A protein and the small-molecule ligand that binds it are described below.
Small molecule (SMILES): CC(=O)N[C@H]1[C@H](O[C@H]2[C@H](O)[C@@H](NC(C)=O)CO[C@@H]2CO)O[C@H](CO)[C@@H](O[C@@H]2O[C@H](CO[C@H]3O[C@H](CO)[C@@H](O)[C@H](O)[C@@H]3O[C@@H]3O[C@H](CO)[C@@H](O)[C@H](O)[C@H]3NC(C)=O)[C@@H](O)[C@H](O[C@H]3O[C@H](CO)[C@@H](O)[C@H](O)[C@@H]3O)[C@@H]2O)[C@@H]1O

Sequence of chain 1.B:
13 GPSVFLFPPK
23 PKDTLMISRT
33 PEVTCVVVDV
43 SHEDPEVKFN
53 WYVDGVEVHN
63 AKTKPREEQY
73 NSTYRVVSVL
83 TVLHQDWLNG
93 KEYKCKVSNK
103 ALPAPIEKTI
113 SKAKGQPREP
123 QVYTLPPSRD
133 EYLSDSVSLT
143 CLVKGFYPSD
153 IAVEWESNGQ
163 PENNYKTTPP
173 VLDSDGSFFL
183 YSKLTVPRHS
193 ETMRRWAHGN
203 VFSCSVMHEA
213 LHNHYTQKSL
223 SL

Binding-site contacts:
Ligand atom C1 contacts residue PHE19 of chain 1.B at 3.4 Å (hydrophobic).
Ligand atom O2 contacts residue PHE19 of chain 1.B at 3.7 Å.
Ligand atom N2 contacts residue ASN73 of chain 1.B at 2.9 Å (h-bond).
Ligand atom O6 contacts residue MAN4 of chain 1.C at 2.8 Å (h-bond).
Ligand atom N2 contacts residue ASP41 of chain 1.B at 2.7 Å (salt-bridge).
Ligand atom C1 contacts residue ASN73 of chain 1.B at 1.4 Å.
Ligand atom C2 contacts residue ASN73 of chain 1.B at 2.5 Å.
Ligand atom C4 contacts residue VAL40 of chain 1.B at 3.6 Å (hydrophobic).
Ligand atom O5 contacts residue ASN73 of chain 1.B at 2.4 Å (h-bond).
Ligand atom O3 contacts residue VAL40 of chain 1.B at 3.2 Å.
Ligand atom O7 contacts residue ARG77 of chain 1.B at 3.5 Å (salt-bridge).
Ligand atom C1 contacts residue PHE17 of chain 1.B at 3.6 Å (hydrophobic).
Ligand atom C6 contacts residue PHE19 of chain 1.B at 3.7 Å (hydrophobic).
Ligand atom O4 contacts residue VAL40 of chain 1.B at 2.9 Å.
Ligand atom C5 contacts residue ASN73 of chain 1.B at 3.7 Å.
Ligand atom C3 contacts residue PHE17 of chain 1.B at 3.5 Å (hydrophobic).
Ligand atom O5 contacts residue VAL40 of chain 1.B at 3.5 Å.
Ligand atom O3 contacts residue LYS22 of chain 1.B at 3.6 Å.
Ligand atom C8 contacts residue ARG77 of chain 1.B at 3.6 Å.
Ligand atom O7 contacts residue VAL38 of chain 1.B at 3.6 Å.
Ligand atom C2 contacts residue ASP41 of chain 1.B at 3.7 Å.
Ligand atom C6 contacts residue MAN4 of chain 1.C at 2.9 Å.
Ligand atom C2 contacts residue PHE19 of chain 1.B at 3.3 Å (hydrophobic).
Ligand atom C3 contacts residue ASP41 of chain 1.B at 3.5 Å.
Ligand atom O6 contacts residue BMA3 of chain 1.C at 3.5 Å (h-bond).
Ligand atom O2 contacts residue MAN4 of chain 1.C at 3.7 Å.
Ligand atom C1 contacts residue PHE17 of chain 1.B at 3.6 Å (hydrophobic).
Ligand atom C7 contacts residue ASP41 of chain 1.B at 3.0 Å.
Ligand atom C5 contacts residue MAN4 of chain 1.C at 3.5 Å.
Ligand atom C2 contacts residue PHE17 of chain 1.B at 3.5 Å (hydrophobic).
Ligand atom O4 contacts residue LYS22 of chain 1.B at 2.9 Å (salt-bridge).
Ligand atom C8 contacts residue THR36 of chain 1.B at 3.5 Å.
Ligand atom O6 contacts residue PHE19 of chain 1.B at 3.5 Å.
Ligand atom O3 contacts residue ASP41 of chain 1.B at 3.3 Å (salt-bridge).
Ligand atom C7 contacts residue THR36 of chain 1.B at 3.6 Å.
Ligand atom O7 contacts residue THR36 of chain 1.B at 3.0 Å.
Ligand atom C8 contacts residue ASP41 of chain 1.B at 3.0 Å.
Ligand atom O7 contacts residue VAL40 of chain 1.B at 3.2 Å.
Ligand atom C3 contacts residue VAL40 of chain 1.B at 3.2 Å (hydrophobic).
Ligand atom C1 contacts residue VAL40 of chain 1.B at 3.7 Å (hydrophobic).